Sequence of chain 1.E:
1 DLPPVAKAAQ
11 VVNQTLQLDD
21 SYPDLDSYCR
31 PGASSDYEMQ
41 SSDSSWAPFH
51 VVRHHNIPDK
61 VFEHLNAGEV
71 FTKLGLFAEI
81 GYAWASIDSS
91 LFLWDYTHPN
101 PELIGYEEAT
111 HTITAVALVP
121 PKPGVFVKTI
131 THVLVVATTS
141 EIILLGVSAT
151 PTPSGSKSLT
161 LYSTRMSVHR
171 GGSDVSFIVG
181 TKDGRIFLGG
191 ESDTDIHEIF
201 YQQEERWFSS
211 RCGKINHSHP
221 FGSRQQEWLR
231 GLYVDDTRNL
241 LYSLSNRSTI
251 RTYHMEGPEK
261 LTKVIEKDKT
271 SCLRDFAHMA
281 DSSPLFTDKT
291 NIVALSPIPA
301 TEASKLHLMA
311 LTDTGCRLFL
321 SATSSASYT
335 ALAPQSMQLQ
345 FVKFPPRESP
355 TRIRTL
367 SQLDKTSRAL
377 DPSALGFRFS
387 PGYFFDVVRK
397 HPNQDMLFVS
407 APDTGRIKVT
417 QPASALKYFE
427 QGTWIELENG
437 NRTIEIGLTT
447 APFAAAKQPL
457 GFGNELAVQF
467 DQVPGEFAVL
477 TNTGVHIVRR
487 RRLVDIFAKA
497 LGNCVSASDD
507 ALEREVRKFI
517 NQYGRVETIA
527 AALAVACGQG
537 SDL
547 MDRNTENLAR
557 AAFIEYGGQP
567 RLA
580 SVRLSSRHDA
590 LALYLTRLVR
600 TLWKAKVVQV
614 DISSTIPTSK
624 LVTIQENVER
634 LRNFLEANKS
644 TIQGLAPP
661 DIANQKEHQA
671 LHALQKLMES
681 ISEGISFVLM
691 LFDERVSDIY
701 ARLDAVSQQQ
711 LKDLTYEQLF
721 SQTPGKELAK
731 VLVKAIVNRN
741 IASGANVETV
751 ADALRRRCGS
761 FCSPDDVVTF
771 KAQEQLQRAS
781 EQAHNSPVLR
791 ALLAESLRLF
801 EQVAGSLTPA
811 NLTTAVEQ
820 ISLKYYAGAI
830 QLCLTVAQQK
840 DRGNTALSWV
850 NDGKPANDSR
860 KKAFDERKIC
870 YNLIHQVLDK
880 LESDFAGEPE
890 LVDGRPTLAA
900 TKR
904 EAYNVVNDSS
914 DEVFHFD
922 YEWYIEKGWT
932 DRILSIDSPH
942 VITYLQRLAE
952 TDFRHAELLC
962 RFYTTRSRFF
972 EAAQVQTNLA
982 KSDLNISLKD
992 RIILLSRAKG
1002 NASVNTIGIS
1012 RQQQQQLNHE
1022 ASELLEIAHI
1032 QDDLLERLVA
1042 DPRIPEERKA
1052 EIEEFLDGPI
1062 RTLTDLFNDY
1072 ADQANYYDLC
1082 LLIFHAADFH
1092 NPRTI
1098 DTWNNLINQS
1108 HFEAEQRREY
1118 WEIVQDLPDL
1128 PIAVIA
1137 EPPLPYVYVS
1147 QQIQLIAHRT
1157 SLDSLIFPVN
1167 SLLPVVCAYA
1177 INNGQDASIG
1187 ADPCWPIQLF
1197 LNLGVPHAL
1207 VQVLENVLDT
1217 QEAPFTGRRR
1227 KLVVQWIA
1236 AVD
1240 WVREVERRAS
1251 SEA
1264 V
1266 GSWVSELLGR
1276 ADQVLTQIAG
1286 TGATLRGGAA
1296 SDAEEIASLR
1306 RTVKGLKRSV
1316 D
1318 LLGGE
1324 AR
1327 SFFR

Sequence of chain 1.ZD:
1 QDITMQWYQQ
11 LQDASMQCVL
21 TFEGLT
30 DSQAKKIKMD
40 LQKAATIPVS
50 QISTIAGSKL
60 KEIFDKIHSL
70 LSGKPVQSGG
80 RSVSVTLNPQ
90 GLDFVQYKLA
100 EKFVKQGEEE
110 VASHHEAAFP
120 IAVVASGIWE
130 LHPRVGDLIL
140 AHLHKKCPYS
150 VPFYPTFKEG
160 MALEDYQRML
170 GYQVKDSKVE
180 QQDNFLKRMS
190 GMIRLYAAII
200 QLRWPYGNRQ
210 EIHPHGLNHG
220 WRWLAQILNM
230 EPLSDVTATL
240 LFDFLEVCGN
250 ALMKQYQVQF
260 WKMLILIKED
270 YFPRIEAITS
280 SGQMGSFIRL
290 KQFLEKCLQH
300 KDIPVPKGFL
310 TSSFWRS

Sequence of chain 1.HD:
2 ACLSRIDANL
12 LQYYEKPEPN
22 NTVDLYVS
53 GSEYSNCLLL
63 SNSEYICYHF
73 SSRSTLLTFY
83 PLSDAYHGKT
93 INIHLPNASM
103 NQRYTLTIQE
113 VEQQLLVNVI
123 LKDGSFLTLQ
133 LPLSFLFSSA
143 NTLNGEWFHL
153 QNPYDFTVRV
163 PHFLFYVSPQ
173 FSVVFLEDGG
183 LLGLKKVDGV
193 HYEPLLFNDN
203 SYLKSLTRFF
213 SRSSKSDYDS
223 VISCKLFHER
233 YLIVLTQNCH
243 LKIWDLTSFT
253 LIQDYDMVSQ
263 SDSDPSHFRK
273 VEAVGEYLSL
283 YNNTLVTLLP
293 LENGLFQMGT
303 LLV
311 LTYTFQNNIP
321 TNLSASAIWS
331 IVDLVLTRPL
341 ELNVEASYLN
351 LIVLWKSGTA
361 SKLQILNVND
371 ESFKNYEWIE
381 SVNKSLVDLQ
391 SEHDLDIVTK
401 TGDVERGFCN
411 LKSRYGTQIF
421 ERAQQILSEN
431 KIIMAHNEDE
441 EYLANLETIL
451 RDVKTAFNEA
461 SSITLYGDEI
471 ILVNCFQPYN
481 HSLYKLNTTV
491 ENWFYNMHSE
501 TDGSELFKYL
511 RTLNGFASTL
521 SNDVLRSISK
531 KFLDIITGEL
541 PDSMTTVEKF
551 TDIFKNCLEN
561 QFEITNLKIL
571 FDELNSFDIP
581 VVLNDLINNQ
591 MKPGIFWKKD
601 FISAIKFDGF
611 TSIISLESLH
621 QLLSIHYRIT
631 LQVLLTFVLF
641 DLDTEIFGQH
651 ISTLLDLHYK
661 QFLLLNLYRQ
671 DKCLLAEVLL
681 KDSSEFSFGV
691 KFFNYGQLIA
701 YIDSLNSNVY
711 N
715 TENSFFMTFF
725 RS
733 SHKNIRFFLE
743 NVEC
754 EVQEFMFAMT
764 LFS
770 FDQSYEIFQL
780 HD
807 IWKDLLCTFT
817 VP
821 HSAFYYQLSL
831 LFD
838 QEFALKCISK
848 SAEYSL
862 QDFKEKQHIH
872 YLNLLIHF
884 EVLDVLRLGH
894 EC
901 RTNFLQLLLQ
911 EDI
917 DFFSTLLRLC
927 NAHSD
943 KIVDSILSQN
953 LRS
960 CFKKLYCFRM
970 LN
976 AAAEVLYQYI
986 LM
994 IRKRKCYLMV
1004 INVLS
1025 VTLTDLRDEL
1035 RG

This protein binds this small molecule.
Small molecule (SMILES): CC[C@H](C)[C@H](NC(=O)[C@@H](NC(=O)[C@H](CC(C)C)NC(=O)[C@@H](N)CCCCN)C(C)C)C(=O)N[C@@H](CC(N)=O)C(=O)N[C@@H](CCCCN)C(=O)N[C@@H](CC(=O)O)C(=O)N[C@@H](CCSC)C(=O)N[C@@H](CCCN=C(N)N)C(=O)N[C@H](C(=O)N[C@@H](CC(=O)O)C(=O)N[C@@H](CC(C)C)C(=O)N[C@@H](Cc1ccccc1)C(=O)N[C@@H](CO)C(=O)N1CCC[C@H]1C(=O)N1CCC[C@H]1C(=O)N[C@H](C=O)CC(N)=O)[C@@H](C)O

Binding-site contacts:
Ligand atom CD contacts residue PHE286 of chain 1.ZD at 3.0 Å (hydrophobic).
Ligand atom CD1 contacts residue ARG1049 of chain 1.E at 3.0 Å.
Ligand atom O contacts residue ASN1069 of chain 1.E at 3.0 Å (h-bond).
Ligand atom O contacts residue ALA276 of chain 1.ZD at 2.5 Å (h-bond).
Ligand atom CG contacts residue GLU275 of chain 1.ZD at 1.3 Å.
Ligand atom CA contacts residue THR1065 of chain 1.E at 3.4 Å.
Ligand atom N contacts residue ASN1069 of chain 1.E at 3.0 Å (h-bond).
Ligand atom NH1 contacts residue ASP1073 of chain 1.E at 3.4 Å (salt-bridge).
Ligand atom O contacts residue ALA276 of chain 1.ZD at 2.5 Å (h-bond).
Ligand atom NH1 contacts residue ASN1069 of chain 1.E at 2.6 Å (h-bond).
Ligand atom O contacts residue THR278 of chain 1.ZD at 3.3 Å (h-bond).
Ligand atom C contacts residue ALA276 of chain 1.ZD at 3.2 Å (hydrophobic).
Ligand atom CB contacts residue GLU275 of chain 1.ZD at 0.8 Å.
Ligand atom CA contacts residue THR1065 of chain 1.E at 2.7 Å.
Ligand atom C contacts residue GLU275 of chain 1.ZD at 1.3 Å.
Ligand atom OD1 contacts residue LYS431 of chain 1.HD at 2.6 Å (salt-bridge).
Ligand atom N contacts residue GLU275 of chain 1.ZD at 1.3 Å (salt-bridge).
Ligand atom CD1 contacts residue LEU1064 of chain 1.E at 3.4 Å (hydrophobic).
Ligand atom CE2 contacts residue GLN1074 of chain 1.E at 3.3 Å.
Ligand atom NZ contacts residue ASP1073 of chain 1.E at 3.3 Å (salt-bridge).
Ligand atom CG2 contacts residue ASN1069 of chain 1.E at 3.3 Å.
Ligand atom CA contacts residue GLU275 of chain 1.ZD at 0.8 Å.
Ligand atom CB contacts residue GLN1074 of chain 1.E at 3.3 Å.
Ligand atom CD1 contacts residue THR1065 of chain 1.E at 2.6 Å.
Ligand atom CD contacts residue GLU275 of chain 1.ZD at 1.8 Å.
Ligand atom C contacts residue GLU275 of chain 1.ZD at 2.3 Å.
Ligand atom O contacts residue ARG1049 of chain 1.E at 3.0 Å.
Ligand atom CB contacts residue ALA276 of chain 1.ZD at 2.8 Å (hydrophobic).
Ligand atom O contacts residue GLU275 of chain 1.ZD at 2.7 Å (salt-bridge).
Ligand atom C contacts residue GLU275 of chain 1.ZD at 2.3 Å.
Ligand atom CD contacts residue GLN1074 of chain 1.E at 2.8 Å.
Ligand atom O contacts residue GLU275 of chain 1.ZD at 2.7 Å (salt-bridge).
Ligand atom C contacts residue THR1065 of chain 1.E at 2.9 Å.
Ligand atom N contacts residue THR1065 of chain 1.E at 2.3 Å (h-bond).
Ligand atom CD2 contacts residue GLN1074 of chain 1.E at 3.2 Å.
Ligand atom O contacts residue THR1065 of chain 1.E at 2.7 Å.
Ligand atom NH2 contacts residue ASP1073 of chain 1.E at 3.0 Å (salt-bridge).
Ligand atom O contacts residue GLU275 of chain 1.ZD at 1.8 Å (salt-bridge).
Ligand atom CG contacts residue PHE286 of chain 1.ZD at 3.0 Å (hydrophobic).
Ligand atom O contacts residue LYS290 of chain 1.ZD at 3.2 Å (salt-bridge).